A small-molecule ligand and the protein it binds are described below.
Small molecule (SMILES): CC(=O)N[C@H]1[C@H](O[C@H]2[C@H](O)[C@@H](NC(C)=O)CO[C@@H]2CO)O[C@H](CO)[C@@H](O[C@@H]2O[C@H](CO)[C@@H](O)[C@H](O[C@H]3O[C@H](CO)[C@@H](O)[C@H](O)[C@@H]3O)[C@@H]2O)[C@@H]1O

Sequence of chain 1.A:
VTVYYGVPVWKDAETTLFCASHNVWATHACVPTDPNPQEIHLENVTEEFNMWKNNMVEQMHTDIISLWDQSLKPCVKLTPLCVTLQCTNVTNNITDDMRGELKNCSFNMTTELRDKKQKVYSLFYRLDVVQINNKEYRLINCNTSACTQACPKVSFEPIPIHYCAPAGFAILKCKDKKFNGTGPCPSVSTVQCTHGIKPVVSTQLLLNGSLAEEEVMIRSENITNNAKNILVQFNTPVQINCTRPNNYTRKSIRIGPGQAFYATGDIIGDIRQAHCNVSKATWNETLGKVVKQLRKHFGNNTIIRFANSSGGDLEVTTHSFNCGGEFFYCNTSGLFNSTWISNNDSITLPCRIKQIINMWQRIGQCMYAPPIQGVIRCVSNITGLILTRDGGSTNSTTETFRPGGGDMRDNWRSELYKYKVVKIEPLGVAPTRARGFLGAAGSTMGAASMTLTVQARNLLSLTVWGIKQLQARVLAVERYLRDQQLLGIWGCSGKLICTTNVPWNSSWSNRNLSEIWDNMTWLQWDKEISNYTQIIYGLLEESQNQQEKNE

Binding-site contacts:
Ligand atom C1 contacts residue ASN256 of chain 1.A at 1.4 Å.
Ligand atom O6 contacts residue SER203 of chain 1.A at 4.2 Å.
Ligand atom C8 contacts residue VAL248 of chain 1.A at 4.2 Å (hydrophobic).
Ligand atom O7 contacts residue ASN256 of chain 1.A at 4.2 Å.
Ligand atom C8 contacts residue NAG1 of chain 1.JA at 3.9 Å.
Ligand atom C1 contacts residue VAL438 of chain 1.A at 4.0 Å (hydrophobic).
Ligand atom O7 contacts residue CYS437 of chain 1.A at 4.3 Å.
Ligand atom C6 contacts residue NAG1 of chain 1.JA at 4.1 Å.
Ligand atom O5 contacts residue VAL438 of chain 1.A at 4.2 Å.
Ligand atom O5 contacts residue ASN256 of chain 1.A at 2.4 Å (h-bond).
Ligand atom O4 contacts residue VAL438 of chain 1.A at 4.0 Å.
Ligand atom C7 contacts residue ASN256 of chain 1.A at 3.8 Å.
Ligand atom C7 contacts residue VAL438 of chain 1.A at 4.0 Å (hydrophobic).
Ligand atom N2 contacts residue SER439 of chain 1.A at 4.1 Å.
Ligand atom C8 contacts residue LEU255 of chain 1.A at 3.6 Å (hydrophobic).
Ligand atom C4 contacts residue VAL438 of chain 1.A at 4.0 Å (hydrophobic).
Ligand atom C3 contacts residue VAL438 of chain 1.A at 3.6 Å (hydrophobic).
Ligand atom O7 contacts residue VAL438 of chain 1.A at 4.0 Å.
Ligand atom O6 contacts residue GLY372 of chain 1.A at 4.3 Å.
Ligand atom C5 contacts residue ASN256 of chain 1.A at 3.7 Å.
Ligand atom C1 contacts residue SER439 of chain 1.A at 4.2 Å.
Ligand atom O7 contacts residue PRO206 of chain 1.A at 4.0 Å.
Ligand atom N2 contacts residue ASN256 of chain 1.A at 2.9 Å (h-bond).
Ligand atom C2 contacts residue VAL438 of chain 1.A at 4.3 Å (hydrophobic).
Ligand atom C8 contacts residue VAL438 of chain 1.A at 3.6 Å (hydrophobic).
Ligand atom C3 contacts residue ASN256 of chain 1.A at 3.7 Å.
Ligand atom C2 contacts residue ASN256 of chain 1.A at 2.4 Å.
Ligand atom C5 contacts residue VAL438 of chain 1.A at 3.6 Å (hydrophobic).
Ligand atom O7 contacts residue ASN370 of chain 1.A at 4.4 Å.
Ligand atom C8 contacts residue ASN370 of chain 1.A at 4.2 Å.
Ligand atom C4 contacts residue ASN256 of chain 1.A at 4.2 Å.